Binding-site contacts:
Ligand atom C3 contacts residue ASN343 of chain 1.C at 3.8 Å.
Ligand atom C2 contacts residue PHE486 of chain 1.B at 3.9 Å (hydrophobic).
Ligand atom C3 contacts residue PHE486 of chain 1.B at 3.8 Å (hydrophobic).
Ligand atom O5 contacts residue ASN343 of chain 1.C at 2.3 Å (h-bond).
Ligand atom C7 contacts residue ASN343 of chain 1.C at 3.4 Å.
Ligand atom O4 contacts residue ALA101 of chain 1.D at 3.2 Å (h-bond).
Ligand atom O7 contacts residue ASN343 of chain 1.C at 3.2 Å (h-bond).
Ligand atom C2 contacts residue TYR102 of chain 1.D at 4.3 Å (hydrophobic).
Ligand atom O7 contacts residue GLY103 of chain 1.D at 4.4 Å.
Ligand atom C1 contacts residue ASN343 of chain 1.C at 1.4 Å.
Ligand atom O3 contacts residue TYR102 of chain 1.D at 3.4 Å.
Ligand atom O2 contacts residue TYR111 of chain 1.D at 3.2 Å (h-bond).
Ligand atom C2 contacts residue TYR111 of chain 1.D at 4.4 Å (hydrophobic).
Ligand atom C6 contacts residue GLU100 of chain 1.D at 4.0 Å.
Ligand atom O2 contacts residue PHE486 of chain 1.B at 3.8 Å.
Ligand atom C4 contacts residue ALA101 of chain 1.D at 3.6 Å (hydrophobic).
Ligand atom C4 contacts residue ASN343 of chain 1.C at 4.2 Å.
Ligand atom C5 contacts residue ASN343 of chain 1.C at 4.0 Å.
Ligand atom O3 contacts residue ALA101 of chain 1.D at 2.9 Å (h-bond).
Ligand atom C6 contacts residue PHE486 of chain 1.B at 3.8 Å (hydrophobic).
Ligand atom C8 contacts residue ALA101 of chain 1.D at 3.7 Å (hydrophobic).
Ligand atom O5 contacts residue ASN343 of chain 1.C at 4.3 Å.
Ligand atom C1 contacts residue PHE486 of chain 1.B at 4.2 Å (hydrophobic).
Ligand atom C8 contacts residue ASN343 of chain 1.C at 4.0 Å.
Ligand atom C5 contacts residue PHE486 of chain 1.B at 4.4 Å (hydrophobic).
Ligand atom C5 contacts residue ASN343 of chain 1.C at 3.6 Å.
Ligand atom O2 contacts residue TYR102 of chain 1.D at 3.4 Å.
Ligand atom O7 contacts residue ALA101 of chain 1.D at 4.1 Å.
Ligand atom C3 contacts residue ALA101 of chain 1.D at 3.8 Å (hydrophobic).
Ligand atom O7 contacts residue TYR102 of chain 1.D at 4.2 Å.
Ligand atom O4 contacts residue GLU100 of chain 1.D at 3.6 Å.
Ligand atom N2 contacts residue ASN343 of chain 1.C at 3.1 Å (h-bond).
Ligand atom C2 contacts residue PHE486 of chain 1.B at 4.2 Å (hydrophobic).
Ligand atom C3 contacts residue TYR102 of chain 1.D at 4.3 Å (hydrophobic).
Ligand atom O5 contacts residue TYR111 of chain 1.D at 4.2 Å.
Ligand atom O7 contacts residue GLY339 of chain 1.C at 3.5 Å.
Ligand atom C7 contacts residue ALA101 of chain 1.D at 4.2 Å (hydrophobic).
Ligand atom C2 contacts residue ASN343 of chain 1.C at 2.5 Å.
Ligand atom O5 contacts residue PHE486 of chain 1.B at 4.4 Å.
Ligand atom C6 contacts residue ASN343 of chain 1.C at 3.8 Å.

Sequence of chain 1.C:
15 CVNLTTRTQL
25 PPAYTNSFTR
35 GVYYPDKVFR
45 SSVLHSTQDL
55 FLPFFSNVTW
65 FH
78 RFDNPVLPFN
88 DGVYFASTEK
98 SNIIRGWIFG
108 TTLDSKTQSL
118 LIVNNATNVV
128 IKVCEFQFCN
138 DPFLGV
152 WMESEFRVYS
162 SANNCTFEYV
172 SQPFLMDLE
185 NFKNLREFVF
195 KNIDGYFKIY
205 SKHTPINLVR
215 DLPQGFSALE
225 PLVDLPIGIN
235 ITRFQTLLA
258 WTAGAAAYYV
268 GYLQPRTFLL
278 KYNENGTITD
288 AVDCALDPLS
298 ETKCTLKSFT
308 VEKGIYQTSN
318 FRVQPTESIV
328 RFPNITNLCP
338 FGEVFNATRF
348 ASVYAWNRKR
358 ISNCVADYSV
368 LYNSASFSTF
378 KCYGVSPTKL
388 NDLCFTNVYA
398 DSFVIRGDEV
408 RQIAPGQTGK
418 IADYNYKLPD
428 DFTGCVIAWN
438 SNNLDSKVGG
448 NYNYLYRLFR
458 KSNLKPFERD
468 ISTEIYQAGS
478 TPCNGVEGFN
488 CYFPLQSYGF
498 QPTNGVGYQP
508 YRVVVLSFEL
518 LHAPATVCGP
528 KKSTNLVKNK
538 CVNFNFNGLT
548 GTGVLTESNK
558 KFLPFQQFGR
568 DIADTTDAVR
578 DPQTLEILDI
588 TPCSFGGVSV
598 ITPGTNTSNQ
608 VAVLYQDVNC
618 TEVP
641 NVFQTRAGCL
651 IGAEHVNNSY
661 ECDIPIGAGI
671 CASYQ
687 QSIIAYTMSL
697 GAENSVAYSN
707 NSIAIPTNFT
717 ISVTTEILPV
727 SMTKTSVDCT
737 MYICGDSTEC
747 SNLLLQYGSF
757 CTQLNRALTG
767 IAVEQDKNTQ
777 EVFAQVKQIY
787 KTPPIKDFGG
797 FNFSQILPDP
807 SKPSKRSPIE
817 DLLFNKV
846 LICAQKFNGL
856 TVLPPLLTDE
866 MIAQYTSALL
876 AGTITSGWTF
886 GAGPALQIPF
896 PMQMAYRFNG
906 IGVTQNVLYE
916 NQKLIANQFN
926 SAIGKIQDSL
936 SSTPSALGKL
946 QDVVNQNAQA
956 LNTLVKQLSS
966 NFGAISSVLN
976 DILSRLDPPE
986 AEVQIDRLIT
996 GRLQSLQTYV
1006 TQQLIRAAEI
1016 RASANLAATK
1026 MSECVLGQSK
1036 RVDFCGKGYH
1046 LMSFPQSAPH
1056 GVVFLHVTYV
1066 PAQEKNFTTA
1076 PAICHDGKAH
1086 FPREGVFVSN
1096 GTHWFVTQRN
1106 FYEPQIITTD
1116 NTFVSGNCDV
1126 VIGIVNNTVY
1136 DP

Sequence of chain 1.B:
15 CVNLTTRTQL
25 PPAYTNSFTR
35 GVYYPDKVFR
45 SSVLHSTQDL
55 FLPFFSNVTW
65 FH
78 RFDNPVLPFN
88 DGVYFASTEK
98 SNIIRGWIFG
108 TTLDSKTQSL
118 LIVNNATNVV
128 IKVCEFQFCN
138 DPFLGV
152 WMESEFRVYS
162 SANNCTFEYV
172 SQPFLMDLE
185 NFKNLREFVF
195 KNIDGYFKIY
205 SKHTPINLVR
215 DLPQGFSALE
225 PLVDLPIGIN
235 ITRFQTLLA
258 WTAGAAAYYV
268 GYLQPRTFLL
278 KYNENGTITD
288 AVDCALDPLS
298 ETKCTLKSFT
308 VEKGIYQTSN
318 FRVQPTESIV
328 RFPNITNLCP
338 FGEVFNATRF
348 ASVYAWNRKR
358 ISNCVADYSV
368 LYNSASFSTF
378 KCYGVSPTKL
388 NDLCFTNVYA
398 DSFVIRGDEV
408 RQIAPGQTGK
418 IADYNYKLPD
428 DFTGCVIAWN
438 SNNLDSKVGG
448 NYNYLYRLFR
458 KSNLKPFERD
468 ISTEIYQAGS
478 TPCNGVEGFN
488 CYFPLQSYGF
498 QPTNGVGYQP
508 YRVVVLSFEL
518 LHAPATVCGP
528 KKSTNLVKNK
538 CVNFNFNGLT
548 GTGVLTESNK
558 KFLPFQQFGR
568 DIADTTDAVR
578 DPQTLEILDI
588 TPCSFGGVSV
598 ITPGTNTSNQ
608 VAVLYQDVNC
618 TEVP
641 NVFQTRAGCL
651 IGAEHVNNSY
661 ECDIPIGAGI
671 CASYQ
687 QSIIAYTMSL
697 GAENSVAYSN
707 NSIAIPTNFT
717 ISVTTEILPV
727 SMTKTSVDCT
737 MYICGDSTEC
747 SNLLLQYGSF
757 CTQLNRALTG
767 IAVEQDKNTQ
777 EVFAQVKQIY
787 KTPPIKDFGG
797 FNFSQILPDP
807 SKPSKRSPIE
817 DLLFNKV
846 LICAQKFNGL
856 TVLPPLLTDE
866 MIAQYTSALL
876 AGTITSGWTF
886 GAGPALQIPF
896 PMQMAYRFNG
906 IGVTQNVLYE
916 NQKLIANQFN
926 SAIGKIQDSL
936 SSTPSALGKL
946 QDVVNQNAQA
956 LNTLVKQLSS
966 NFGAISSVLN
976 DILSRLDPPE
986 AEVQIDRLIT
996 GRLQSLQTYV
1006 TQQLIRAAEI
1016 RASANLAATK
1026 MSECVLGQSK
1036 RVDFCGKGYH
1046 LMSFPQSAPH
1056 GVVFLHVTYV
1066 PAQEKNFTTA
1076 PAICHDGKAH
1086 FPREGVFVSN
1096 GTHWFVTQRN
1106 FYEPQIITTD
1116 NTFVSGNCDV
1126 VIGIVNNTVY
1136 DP

Sequence of chain 1.D:
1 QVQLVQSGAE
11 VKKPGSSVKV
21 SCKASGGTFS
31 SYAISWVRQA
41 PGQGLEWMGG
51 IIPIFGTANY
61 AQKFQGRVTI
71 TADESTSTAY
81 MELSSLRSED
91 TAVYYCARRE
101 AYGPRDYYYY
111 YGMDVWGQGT

A protein and the small-molecule ligand that binds it are described below.
Small molecule (SMILES): CC(=O)N[C@H]1[C@H](O[C@H]2[C@H](O)[C@@H](NC(C)=O)CO[C@@H]2CO[C@@H]2O[C@@H](C)[C@@H](O)[C@@H](O)[C@@H]2O)O[C@H](CO)[C@@H](O[C@@H]2O[C@H](CO[C@H]3O[C@H](CO)[C@@H](O)[C@H](O)[C@@H]3O)[C@@H](O)[C@H](O)[C@@H]2O)[C@@H]1O